This protein binds this small molecule.
Small molecule (SMILES): COC(=O)[C@H](CS)NC(=O)OCc1ccccc1

Binding-site contacts:
Ligand atom CAR contacts residue ASN192 of chain 1.A at 3.8 Å.
Ligand atom SG contacts residue CYS180 of chain 1.A at 3.9 Å.
Ligand atom O contacts residue GLN95 of chain 1.A at 3.2 Å (h-bond).
Ligand atom CAQ contacts residue ASN192 of chain 1.A at 4.0 Å.
Ligand atom CAB contacts residue MET39 of chain 1.A at 3.9 Å (hydrophobic).
Ligand atom SG contacts residue ZN1 of chain 1.C at 2.3 Å.
Ligand atom SG contacts residue HIS161 of chain 1.A at 3.3 Å (h-bond).
Ligand atom CB contacts residue ZN1 of chain 1.C at 3.4 Å.
Ligand atom O contacts residue TRP65 of chain 1.A at 3.3 Å.
Ligand atom CAP contacts residue GLY191 of chain 1.A at 3.7 Å.
Ligand atom CB contacts residue ZN1 of chain 1.B at 3.1 Å.
Ligand atom OAK contacts residue ASN192 of chain 1.A at 3.7 Å.
Ligand atom CA contacts residue TRP65 of chain 1.A at 3.9 Å (hydrophobic).
Ligand atom OAJ contacts residue VAL45 of chain 1.A at 3.8 Å.
Ligand atom CAO contacts residue PHE42 of chain 1.A at 3.4 Å (hydrophobic).
Ligand atom CB contacts residue ASN192 of chain 1.A at 3.8 Å.
Ligand atom SG contacts residue HIS222 of chain 1.A at 3.8 Å.
Ligand atom O contacts residue HIS94 of chain 1.A at 3.9 Å.
Ligand atom CAR contacts residue GLY191 of chain 1.A at 3.5 Å.
Ligand atom CAI contacts residue ASN192 of chain 1.A at 4.0 Å.
Ligand atom SG contacts residue ZN1 of chain 1.B at 2.3 Å.
Ligand atom OAA contacts residue TRP65 of chain 1.A at 3.5 Å.
Ligand atom C contacts residue TRP65 of chain 1.A at 3.3 Å (hydrophobic).
Ligand atom CAN contacts residue PHE42 of chain 1.A at 3.6 Å (hydrophobic).
Ligand atom OAK contacts residue MET39 of chain 1.A at 4.0 Å.
Ligand atom CB contacts residue HIS94 of chain 1.A at 3.3 Å.
Ligand atom OAJ contacts residue TRP65 of chain 1.A at 3.7 Å.
Ligand atom SG contacts residue ASN192 of chain 1.A at 3.7 Å.
Ligand atom CAB contacts residue TRP65 of chain 1.A at 3.7 Å (hydrophobic).
Ligand atom CAQ contacts residue GLY191 of chain 1.A at 4.0 Å.
Ligand atom SG contacts residue HIS94 of chain 1.A at 3.5 Å (h-bond).
Ligand atom CB contacts residue ASP96 of chain 1.A at 3.2 Å.
Ligand atom SG contacts residue ASP96 of chain 1.A at 3.5 Å (salt-bridge).
Ligand atom CAB contacts residue GLN95 of chain 1.A at 3.9 Å.
Ligand atom N contacts residue ASN192 of chain 1.A at 3.6 Å (h-bond).
Ligand atom OAA contacts residue MET39 of chain 1.A at 3.6 Å.
Ligand atom CA contacts residue ASP96 of chain 1.A at 3.6 Å.
Ligand atom O contacts residue ASP96 of chain 1.A at 3.0 Å (salt-bridge).
Ligand atom OAJ contacts residue HIS222 of chain 1.A at 3.7 Å.
Ligand atom CA contacts residue ZN1 of chain 1.C at 3.8 Å.

Sequence of chain 1.A:
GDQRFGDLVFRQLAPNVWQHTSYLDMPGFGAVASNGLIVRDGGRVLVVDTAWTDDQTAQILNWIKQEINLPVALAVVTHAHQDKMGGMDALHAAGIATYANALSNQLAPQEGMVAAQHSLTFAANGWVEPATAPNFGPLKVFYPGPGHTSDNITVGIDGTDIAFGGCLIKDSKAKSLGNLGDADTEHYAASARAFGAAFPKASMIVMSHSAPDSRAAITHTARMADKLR